Sequence of chain 1.A:
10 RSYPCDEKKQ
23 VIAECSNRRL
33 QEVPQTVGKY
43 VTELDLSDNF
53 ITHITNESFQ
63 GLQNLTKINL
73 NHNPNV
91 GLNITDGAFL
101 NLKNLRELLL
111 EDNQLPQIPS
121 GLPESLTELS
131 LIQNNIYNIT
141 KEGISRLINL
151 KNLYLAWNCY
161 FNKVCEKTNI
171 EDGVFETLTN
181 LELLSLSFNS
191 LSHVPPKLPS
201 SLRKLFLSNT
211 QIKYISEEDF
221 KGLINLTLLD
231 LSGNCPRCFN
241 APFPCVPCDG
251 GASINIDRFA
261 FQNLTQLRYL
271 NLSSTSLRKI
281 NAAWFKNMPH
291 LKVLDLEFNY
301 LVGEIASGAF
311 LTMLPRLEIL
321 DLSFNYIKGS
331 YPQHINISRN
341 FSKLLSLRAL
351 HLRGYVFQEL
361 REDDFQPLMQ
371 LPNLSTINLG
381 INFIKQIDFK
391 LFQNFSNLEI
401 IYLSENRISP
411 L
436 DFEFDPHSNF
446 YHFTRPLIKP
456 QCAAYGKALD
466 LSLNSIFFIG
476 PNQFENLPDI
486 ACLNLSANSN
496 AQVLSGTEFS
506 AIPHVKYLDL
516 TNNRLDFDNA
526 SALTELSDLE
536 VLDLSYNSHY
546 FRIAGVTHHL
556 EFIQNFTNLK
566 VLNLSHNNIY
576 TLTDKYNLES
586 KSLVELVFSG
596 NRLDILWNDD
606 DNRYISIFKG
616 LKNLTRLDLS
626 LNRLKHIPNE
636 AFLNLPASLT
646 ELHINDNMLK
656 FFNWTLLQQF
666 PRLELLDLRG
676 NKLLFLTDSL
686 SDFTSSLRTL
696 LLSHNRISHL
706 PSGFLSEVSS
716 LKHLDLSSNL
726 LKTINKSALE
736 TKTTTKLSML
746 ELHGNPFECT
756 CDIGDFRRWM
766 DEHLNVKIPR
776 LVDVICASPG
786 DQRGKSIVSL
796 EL

Binding-site contacts:
Ligand atom C2 contacts residue ASN489 of chain 1.A at 2.3 Å.
Ligand atom C5 contacts residue SER467 of chain 1.A at 4.3 Å.
Ligand atom O7 contacts residue LYS454 of chain 1.A at 2.9 Å (salt-bridge).
Ligand atom C7 contacts residue ASP514 of chain 1.A at 3.9 Å.
Ligand atom O5 contacts residue ASN489 of chain 1.A at 2.4 Å (h-bond).
Ligand atom C5 contacts residue SER491 of chain 1.A at 4.2 Å.
Ligand atom C3 contacts residue ASN489 of chain 1.A at 3.6 Å.
Ligand atom C3 contacts residue ASP514 of chain 1.A at 4.1 Å.
Ligand atom C8 contacts residue TYR512 of chain 1.A at 3.9 Å (hydrophobic).
Ligand atom C1 contacts residue ASP465 of chain 1.A at 4.2 Å.
Ligand atom C7 contacts residue ASN489 of chain 1.A at 3.3 Å.
Ligand atom C7 contacts residue LYS454 of chain 1.A at 3.8 Å.
Ligand atom C1 contacts residue SER467 of chain 1.A at 4.2 Å.
Ligand atom O5 contacts residue SER491 of chain 1.A at 4.0 Å.
Ligand atom C1 contacts residue ASN489 of chain 1.A at 1.4 Å.
Ligand atom C8 contacts residue LYS454 of chain 1.A at 3.6 Å.
Ligand atom C4 contacts residue ASN489 of chain 1.A at 4.2 Å.
Ligand atom C1 contacts residue SER491 of chain 1.A at 4.0 Å.
Ligand atom C6 contacts residue LEU468 of chain 1.A at 3.9 Å (hydrophobic).
Ligand atom C8 contacts residue ASN489 of chain 1.A at 4.3 Å.
Ligand atom O7 contacts residue ILE453 of chain 1.A at 3.7 Å.
Ligand atom O5 contacts residue SER467 of chain 1.A at 3.5 Å.
Ligand atom C2 contacts residue ASP514 of chain 1.A at 3.8 Å.
Ligand atom N2 contacts residue ASP514 of chain 1.A at 3.0 Å (salt-bridge).
Ligand atom O6 contacts residue SER404 of chain 1.A at 3.7 Å.
Ligand atom C8 contacts residue CYS457 of chain 1.A at 3.7 Å (hydrophobic).
Ligand atom O6 contacts residue LEU468 of chain 1.A at 3.8 Å.
Ligand atom N2 contacts residue ASN489 of chain 1.A at 2.6 Å (h-bond).
Ligand atom C5 contacts residue ASN489 of chain 1.A at 3.6 Å.
Ligand atom C2 contacts residue ASP465 of chain 1.A at 4.4 Å.
Ligand atom C8 contacts residue ASP514 of chain 1.A at 3.8 Å.
Ligand atom C1 contacts residue ASP514 of chain 1.A at 3.6 Å.
Ligand atom O5 contacts residue ASP465 of chain 1.A at 4.3 Å.
Ligand atom C6 contacts residue SER467 of chain 1.A at 3.9 Å.
Ligand atom O7 contacts residue ASN489 of chain 1.A at 3.7 Å.
Ligand atom O6 contacts residue SER467 of chain 1.A at 3.3 Å (h-bond).
Ligand atom C8 contacts residue LEU468 of chain 1.A at 4.4 Å (hydrophobic).
Ligand atom O7 contacts residue ASP465 of chain 1.A at 4.2 Å.

A protein and the small-molecule ligand that binds it are described below.
Small molecule (SMILES): CC(=O)N[C@H]1[C@H](O[C@H]2[C@H](O)[C@@H](NC(C)=O)CO[C@@H]2CO)O[C@H](CO)[C@@H](O)[C@@H]1O